Sequence of chain 41.E:
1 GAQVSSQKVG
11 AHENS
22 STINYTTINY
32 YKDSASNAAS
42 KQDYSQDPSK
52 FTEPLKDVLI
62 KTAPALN

A small-molecule ligand and the protein it binds are described below.
Small molecule (SMILES): CC[C@H](C)[C@H](N)C(=O)N[C@@H](CO)C(=O)N[C@@H](CCC(=O)O)C(=O)N[C@H](C=O)C(C)C

Binding-site contacts:
Ligand atom O contacts residue VAL4 of chain 41.E at 3.2 Å (h-bond).
Ligand atom C contacts residue GLN3 of chain 41.E at 3.9 Å.
Ligand atom CB contacts residue VAL4 of chain 41.E at 4.0 Å (hydrophobic).
Ligand atom CG2 contacts residue GLN3 of chain 41.E at 3.5 Å.
Ligand atom OG contacts residue GLN3 of chain 41.E at 3.3 Å (h-bond).
Ligand atom C contacts residue VAL4 of chain 41.E at 3.5 Å (hydrophobic).
Ligand atom C contacts residue VAL4 of chain 41.E at 4.0 Å (hydrophobic).
Ligand atom O contacts residue GLN3 of chain 41.E at 2.9 Å (h-bond).
Ligand atom N contacts residue VAL4 of chain 41.E at 4.3 Å.
Ligand atom CB contacts residue ALA2 of chain 41.E at 4.4 Å (hydrophobic).
Ligand atom CD contacts residue VAL4 of chain 41.E at 3.6 Å (hydrophobic).
Ligand atom CB contacts residue ALA2 of chain 41.E at 3.3 Å (hydrophobic).
Ligand atom O contacts residue ALA2 of chain 41.E at 4.0 Å.
Ligand atom CA contacts residue ALA2 of chain 41.E at 3.9 Å (hydrophobic).
Ligand atom C contacts residue ALA2 of chain 41.E at 4.0 Å (hydrophobic).
Ligand atom CG1 contacts residue ALA2 of chain 41.E at 4.5 Å (hydrophobic).
Ligand atom CB contacts residue VAL4 of chain 41.E at 4.4 Å (hydrophobic).
Ligand atom CG2 contacts residue SER5 of chain 41.E at 3.4 Å.
Ligand atom OE2 contacts residue VAL4 of chain 41.E at 3.7 Å.
Ligand atom CA contacts residue VAL4 of chain 41.E at 4.1 Å (hydrophobic).
Ligand atom N contacts residue VAL4 of chain 41.E at 3.1 Å (h-bond).
Ligand atom N contacts residue GLN3 of chain 41.E at 4.5 Å.
Ligand atom CB contacts residue GLN3 of chain 41.E at 4.0 Å.
Ligand atom CA contacts residue ALA2 of chain 41.E at 3.3 Å (hydrophobic).
Ligand atom N contacts residue ALA2 of chain 41.E at 2.8 Å (h-bond).
Ligand atom CG1 contacts residue GLN3 of chain 41.E at 3.3 Å.
Ligand atom CA contacts residue VAL4 of chain 41.E at 3.3 Å (hydrophobic).
Ligand atom CG2 contacts residue ALA2 of chain 41.E at 4.0 Å (hydrophobic).
Ligand atom OE1 contacts residue VAL4 of chain 41.E at 3.6 Å.
Ligand atom C contacts residue ALA2 of chain 41.E at 3.5 Å (hydrophobic).
Ligand atom CG contacts residue VAL4 of chain 41.E at 4.4 Å (hydrophobic).
Ligand atom CG2 contacts residue VAL4 of chain 41.E at 3.4 Å (hydrophobic).
Ligand atom CB contacts residue GLN3 of chain 41.E at 3.7 Å.
Ligand atom OE1 contacts residue ASN25 of chain 41.E at 4.2 Å.
Ligand atom O contacts residue VAL4 of chain 41.E at 4.4 Å.
Ligand atom CA contacts residue GLN3 of chain 41.E at 4.5 Å.